Binding-site contacts:
Ligand atom CD1 contacts residue ARG29 of chain 50.B at 3.5 Å.
Ligand atom CG contacts residue ARG36 of chain 50.B at 3.8 Å.
Ligand atom O contacts residue ARG29 of chain 50.B at 3.2 Å (salt-bridge).
Ligand atom O contacts residue GLU39 of chain 50.B at 3.0 Å (salt-bridge).
Ligand atom CD1 contacts residue ARG35 of chain 50.B at 4.0 Å.
Ligand atom CA contacts residue ARG29 of chain 50.B at 4.1 Å.
Ligand atom OE1 contacts residue ARG36 of chain 50.B at 2.9 Å (salt-bridge).
Ligand atom O contacts residue PRO43 of chain 50.B at 3.8 Å.
Ligand atom CD contacts residue GLU39 of chain 50.B at 3.2 Å.
Ligand atom N contacts residue PRO43 of chain 50.B at 4.0 Å.
Ligand atom CD1 contacts residue LEU40 of chain 50.B at 3.6 Å (hydrophobic).
Ligand atom C contacts residue ASP243 of chain 50.B at 3.8 Å.
Ligand atom CG2 contacts residue PRO43 of chain 50.B at 3.8 Å (hydrophobic).
Ligand atom CD contacts residue ARG36 of chain 50.B at 3.7 Å.
Ligand atom O contacts residue ARG35 of chain 50.B at 2.7 Å (salt-bridge).
Ligand atom CA contacts residue ASP243 of chain 50.B at 3.5 Å.
Ligand atom CG2 contacts residue ARG36 of chain 50.B at 4.1 Å.
Ligand atom N contacts residue ARG29 of chain 50.B at 4.2 Å.
Ligand atom OE1 contacts residue GLU39 of chain 50.B at 3.1 Å (salt-bridge).
Ligand atom CG2 contacts residue ARG35 of chain 50.B at 3.4 Å.
Ligand atom CG1 contacts residue ASP243 of chain 50.B at 3.2 Å.
Ligand atom CA contacts residue ASP243 of chain 50.B at 3.6 Å.
Ligand atom N contacts residue ARG35 of chain 50.B at 4.0 Å.
Ligand atom CD2 contacts residue LEU40 of chain 50.B at 4.1 Å (hydrophobic).
Ligand atom C contacts residue GLU39 of chain 50.B at 3.6 Å.
Ligand atom CB contacts residue ASP243 of chain 50.B at 4.0 Å.
Ligand atom C contacts residue ASP243 of chain 50.B at 3.5 Å.
Ligand atom CG1 contacts residue ARG36 of chain 50.B at 4.0 Å.
Ligand atom NE2 contacts residue GLU39 of chain 50.B at 2.9 Å (salt-bridge).
Ligand atom O contacts residue ILE25 of chain 50.B at 3.8 Å.
Ligand atom C contacts residue ARG29 of chain 50.B at 3.9 Å.
Ligand atom O contacts residue ASP243 of chain 50.B at 4.1 Å.
Ligand atom CD1 contacts residue ARG36 of chain 50.B at 3.6 Å.
Ligand atom N contacts residue ASP243 of chain 50.B at 3.2 Å (salt-bridge).
Ligand atom N contacts residue ASP243 of chain 50.B at 2.6 Å (salt-bridge).
Ligand atom CA contacts residue ARG29 of chain 50.B at 3.8 Å.
Ligand atom C contacts residue ARG35 of chain 50.B at 3.9 Å.
Ligand atom O contacts residue ARG35 of chain 50.B at 4.0 Å.
Ligand atom OE1 contacts residue PHE37 of chain 50.B at 3.7 Å.
Ligand atom CB contacts residue ARG36 of chain 50.B at 3.4 Å.

Sequence of chain 50.B:
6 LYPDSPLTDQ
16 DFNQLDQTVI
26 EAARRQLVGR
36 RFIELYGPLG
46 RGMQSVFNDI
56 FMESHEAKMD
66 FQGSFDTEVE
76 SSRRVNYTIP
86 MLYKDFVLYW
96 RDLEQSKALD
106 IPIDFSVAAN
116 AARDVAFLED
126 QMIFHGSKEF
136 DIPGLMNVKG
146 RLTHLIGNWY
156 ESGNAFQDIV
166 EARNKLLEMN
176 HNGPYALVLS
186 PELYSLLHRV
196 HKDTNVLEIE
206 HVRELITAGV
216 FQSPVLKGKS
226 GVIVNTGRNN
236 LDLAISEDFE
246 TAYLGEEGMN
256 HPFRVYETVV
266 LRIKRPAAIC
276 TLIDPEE

A protein and the small-molecule ligand that binds it are described below.
Small molecule (SMILES): CC[C@H](C)[C@H](NC(=O)[C@H](CC(C)C)NC(=O)[C@H](CO)NC(=O)CNC(=O)[C@@H](NC(=O)[C@@H](N)[C@@H](C)O)C(C)C)C(=O)N[C@H](C=O)CCC(N)=O